The small molecule below binds the protein below.
Small molecule (SMILES): NCC(=O)O

Binding-site contacts:
Ligand atom OXT contacts residue ASN295 of chain 1.A at 4.0 Å.
Ligand atom N contacts residue ASN295 of chain 1.A at 3.1 Å (h-bond).
Ligand atom OXT contacts residue THR303 of chain 1.A at 3.1 Å (h-bond).
Ligand atom C contacts residue PRO302 of chain 1.A at 3.9 Å (hydrophobic).
Ligand atom OXT contacts residue PRO302 of chain 1.A at 3.5 Å.
Ligand atom O contacts residue PRO302 of chain 1.A at 4.2 Å.
Ligand atom C contacts residue THR303 of chain 1.A at 3.5 Å.
Ligand atom O contacts residue THR303 of chain 1.A at 2.7 Å (h-bond).
Ligand atom CA contacts residue ASN295 of chain 1.A at 3.1 Å.
Ligand atom C contacts residue ASN295 of chain 1.A at 3.8 Å.
Ligand atom N contacts residue MET300 of chain 1.A at 3.3 Å.
Ligand atom O contacts residue ALA301 of chain 1.A at 4.3 Å.

Sequence of chain 1.A:
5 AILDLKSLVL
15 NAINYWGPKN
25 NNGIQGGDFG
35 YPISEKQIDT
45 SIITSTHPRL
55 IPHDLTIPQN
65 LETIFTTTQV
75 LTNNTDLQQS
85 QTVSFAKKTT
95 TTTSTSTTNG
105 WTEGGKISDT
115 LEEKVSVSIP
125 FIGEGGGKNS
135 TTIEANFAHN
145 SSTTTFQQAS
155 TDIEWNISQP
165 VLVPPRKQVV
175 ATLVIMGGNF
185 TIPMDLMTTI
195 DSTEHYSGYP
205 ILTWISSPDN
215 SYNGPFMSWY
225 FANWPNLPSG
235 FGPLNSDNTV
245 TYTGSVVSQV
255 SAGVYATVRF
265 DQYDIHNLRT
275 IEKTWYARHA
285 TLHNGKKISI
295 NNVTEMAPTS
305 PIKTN